Binding-site contacts:
Ligand atom C2 contacts residue ASN218 of chain 2.A at 2.5 Å.
Ligand atom C7 contacts residue SER207 of chain 2.A at 4.3 Å.
Ligand atom O5 contacts residue ASN218 of chain 2.A at 2.3 Å (h-bond).
Ligand atom N2 contacts residue ASN218 of chain 2.A at 2.9 Å (h-bond).
Ligand atom C5 contacts residue ASN218 of chain 2.A at 3.7 Å.
Ligand atom C3 contacts residue ASN218 of chain 2.A at 3.9 Å.
Ligand atom C8 contacts residue ARG306 of chain 2.A at 3.8 Å.
Ligand atom C7 contacts residue ASN218 of chain 2.A at 3.3 Å.
Ligand atom O7 contacts residue ASN218 of chain 2.A at 3.5 Å (h-bond).
Ligand atom C5 contacts residue THR221 of chain 2.A at 3.8 Å.
Ligand atom C8 contacts residue GLU305 of chain 2.A at 4.0 Å.
Ligand atom C1 contacts residue THR221 of chain 2.A at 3.8 Å.
Ligand atom C1 contacts residue ASN218 of chain 2.A at 1.7 Å.
Ligand atom C8 contacts residue SER207 of chain 2.A at 3.6 Å.
Ligand atom C4 contacts residue ASN218 of chain 2.A at 4.3 Å.
Ligand atom C8 contacts residue PRO208 of chain 2.A at 4.3 Å (hydrophobic).
Ligand atom O5 contacts residue THR221 of chain 2.A at 3.4 Å.
Ligand atom C8 contacts residue THR345 of chain 2.A at 3.9 Å.
Ligand atom C6 contacts residue THR221 of chain 2.A at 3.9 Å.

Sequence of chain 2.A:
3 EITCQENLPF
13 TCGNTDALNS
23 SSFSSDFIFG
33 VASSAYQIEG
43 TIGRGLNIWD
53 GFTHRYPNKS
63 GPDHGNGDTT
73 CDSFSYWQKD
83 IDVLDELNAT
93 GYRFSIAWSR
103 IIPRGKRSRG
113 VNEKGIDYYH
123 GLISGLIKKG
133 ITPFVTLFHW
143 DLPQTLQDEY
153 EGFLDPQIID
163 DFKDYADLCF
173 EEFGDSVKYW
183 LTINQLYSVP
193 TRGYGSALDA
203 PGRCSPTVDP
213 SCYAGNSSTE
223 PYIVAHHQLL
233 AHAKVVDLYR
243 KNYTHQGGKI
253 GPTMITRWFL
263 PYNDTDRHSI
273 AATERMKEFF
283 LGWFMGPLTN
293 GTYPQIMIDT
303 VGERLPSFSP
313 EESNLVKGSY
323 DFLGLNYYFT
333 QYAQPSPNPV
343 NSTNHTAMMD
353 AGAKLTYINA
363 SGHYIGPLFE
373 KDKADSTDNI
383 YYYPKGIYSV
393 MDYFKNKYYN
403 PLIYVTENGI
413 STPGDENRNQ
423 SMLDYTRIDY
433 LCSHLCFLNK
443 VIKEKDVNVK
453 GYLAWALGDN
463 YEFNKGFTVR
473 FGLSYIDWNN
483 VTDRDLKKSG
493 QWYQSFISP

A protein and the small-molecule ligand that binds it are described below.
Small molecule (SMILES): CC(=O)N[C@H]1[C@H](O[C@H]2[C@H](O)[C@@H](NC(C)=O)CO[C@@H]2CO)O[C@H](CO)[C@@H](O)[C@@H]1O